This small molecule binds to this protein.
Small molecule (SMILES): N[C@@H](CCC(=O)O)C(=O)O

Sequence of chain 1.B:
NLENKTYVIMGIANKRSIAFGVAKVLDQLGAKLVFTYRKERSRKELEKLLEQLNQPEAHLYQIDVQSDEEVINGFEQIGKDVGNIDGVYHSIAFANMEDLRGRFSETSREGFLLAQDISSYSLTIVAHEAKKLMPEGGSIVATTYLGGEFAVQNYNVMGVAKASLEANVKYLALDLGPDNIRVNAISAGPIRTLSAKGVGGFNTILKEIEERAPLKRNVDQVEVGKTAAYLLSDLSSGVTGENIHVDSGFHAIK

Binding-site contacts:
Ligand atom CG contacts residue ASN231 of chain 1.B at 3.5 Å.
Ligand atom O contacts residue ARG129 of chain 1.B at 3.8 Å.
Ligand atom C contacts residue ARG129 of chain 1.B at 4.0 Å.
Ligand atom OE2 contacts residue GLY229 of chain 1.B at 3.5 Å.
Ligand atom OE2 contacts residue PHE230 of chain 1.B at 3.6 Å.
Ligand atom C contacts residue GLY229 of chain 1.B at 4.1 Å.
Ligand atom O contacts residue GLY228 of chain 1.B at 3.4 Å.
Ligand atom CG contacts residue GLY229 of chain 1.B at 4.4 Å.
Ligand atom CB contacts residue ASN231 of chain 1.B at 4.2 Å.
Ligand atom OXT contacts residue ARG129 of chain 1.B at 3.3 Å (salt-bridge).
Ligand atom CD contacts residue ASN231 of chain 1.B at 3.4 Å.
Ligand atom O contacts residue GLY229 of chain 1.B at 3.2 Å (h-bond).
Ligand atom OE2 contacts residue ASN231 of chain 1.B at 3.1 Å.
Ligand atom CD contacts residue GLY229 of chain 1.B at 4.4 Å.
Ligand atom OE1 contacts residue ASN231 of chain 1.B at 3.5 Å (h-bond).
Ligand atom OE1 contacts residue THR232 of chain 1.B at 4.0 Å.
Ligand atom OXT contacts residue GLY228 of chain 1.B at 4.4 Å.
Ligand atom C contacts residue GLY228 of chain 1.B at 4.2 Å.
Ligand atom CD contacts residue THR232 of chain 1.B at 4.0 Å.
Ligand atom OE2 contacts residue THR232 of chain 1.B at 3.1 Å.